Binding-site contacts:
Ligand atom CA contacts residue THR21 of chain 1.Y at 3.9 Å.
Ligand atom N16 contacts residue GLY47 of chain 1.Y at 3.1 Å (h-bond).
Ligand atom C22 contacts residue ALA49 of chain 1.Y at 3.6 Å (hydrophobic).
Ligand atom CH3 contacts residue ASP51 of chain 1.Y at 3.4 Å.
Ligand atom C20 contacts residue THR1 of chain 1.Y at 3.5 Å.
Ligand atom C27 contacts residue MET45 of chain 1.Y at 2.9 Å (hydrophobic).
Ligand atom CD1 contacts residue ALA27 of chain 1.Y at 3.5 Å (hydrophobic).
Ligand atom CA contacts residue THR21 of chain 1.Y at 3.6 Å.
Ligand atom O contacts residue CYS48 of chain 1.Y at 3.8 Å.
Ligand atom CA contacts residue GLY47 of chain 1.Y at 3.2 Å.
Ligand atom C contacts residue CYS48 of chain 1.Y at 2.8 Å (hydrophobic).
Ligand atom CH3 contacts residue CYS48 of chain 1.Y at 1.8 Å (hydrophobic).
Ligand atom CD1 contacts residue CYS48 of chain 1.Y at 4.0 Å (hydrophobic).
Ligand atom C27 contacts residue LYS32 of chain 1.Y at 3.8 Å.
Ligand atom CD1 contacts residue MES1 of chain 1.QA at 3.8 Å.
Ligand atom NG contacts residue CYS48 of chain 1.Y at 3.0 Å (h-bond).
Ligand atom C20 contacts residue ARG19 of chain 1.Y at 3.7 Å.
Ligand atom C contacts residue THR21 of chain 1.Y at 3.8 Å.
Ligand atom C26 contacts residue MET45 of chain 1.Y at 3.9 Å (hydrophobic).
Ligand atom CG contacts residue MES1 of chain 1.QA at 3.8 Å.
Ligand atom CB contacts residue GLY47 of chain 1.Y at 3.7 Å.
Ligand atom C23 contacts residue ALA49 of chain 1.Y at 3.7 Å (hydrophobic).
Ligand atom CE2 contacts residue MES1 of chain 1.QA at 4.0 Å.
Ligand atom CH3 contacts residue ARG101 of chain 1.Z at 3.2 Å.
Ligand atom CD2 contacts residue ALA49 of chain 1.Y at 3.9 Å (hydrophobic).
Ligand atom O contacts residue ALA49 of chain 1.Y at 2.9 Å (h-bond).
Ligand atom CB contacts residue ASP126 of chain 1.Z at 3.7 Å.
Ligand atom O contacts residue THR21 of chain 1.Y at 2.9 Å (h-bond).
Ligand atom CB contacts residue MES1 of chain 1.QA at 3.5 Å.
Ligand atom C25 contacts residue MET45 of chain 1.Y at 3.5 Å (hydrophobic).
Ligand atom O contacts residue ALA20 of chain 1.Y at 3.2 Å.
Ligand atom C22 contacts residue VAL31 of chain 1.Y at 3.5 Å (hydrophobic).
Ligand atom O contacts residue CYS48 of chain 1.Y at 3.8 Å.
Ligand atom N contacts residue THR21 of chain 1.Y at 3.0 Å (h-bond).
Ligand atom CD2 contacts residue SER130 of chain 1.Z at 3.7 Å.
Ligand atom N16 contacts residue THR1 of chain 1.Y at 3.8 Å.
Ligand atom CD1 contacts residue GLY47 of chain 1.Y at 3.5 Å.
Ligand atom C24 contacts residue VAL31 of chain 1.Y at 3.9 Å (hydrophobic).
Ligand atom C contacts residue GLY47 of chain 1.Y at 3.7 Å.
Ligand atom C23 contacts residue VAL31 of chain 1.Y at 3.1 Å (hydrophobic).

Sequence of chain 1.Y:
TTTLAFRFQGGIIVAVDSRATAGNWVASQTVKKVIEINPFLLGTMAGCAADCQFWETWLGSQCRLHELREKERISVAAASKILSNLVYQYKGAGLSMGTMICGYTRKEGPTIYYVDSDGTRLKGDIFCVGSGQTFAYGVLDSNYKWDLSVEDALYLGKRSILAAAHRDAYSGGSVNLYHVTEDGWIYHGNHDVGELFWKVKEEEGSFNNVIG

Sequence of chain 1.Z:
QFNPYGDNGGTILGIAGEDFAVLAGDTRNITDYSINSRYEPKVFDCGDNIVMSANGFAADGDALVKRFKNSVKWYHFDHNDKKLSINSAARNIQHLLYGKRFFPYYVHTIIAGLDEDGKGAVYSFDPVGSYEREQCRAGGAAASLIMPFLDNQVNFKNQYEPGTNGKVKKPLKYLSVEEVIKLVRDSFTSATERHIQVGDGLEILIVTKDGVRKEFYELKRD

This small molecule binds to this protein.
Small molecule (SMILES): CC(=O)NC[C@H](NC(=O)CN1CCOCC1)C(=O)N[C@@H](CC(C)C)C(=O)N[C@@H](Cc1ccccc1)C(=O)NCc1ccc(C)cc1